Sequence of chain 1.M:
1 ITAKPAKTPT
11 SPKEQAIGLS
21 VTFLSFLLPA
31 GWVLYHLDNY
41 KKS

The protein below binds the small molecule below.
Small molecule (SMILES): CCCCCCCCCCO[C@@H]1O[C@H](CO)[C@@H](O[C@H]2O[C@H](CO)[C@@H](O)[C@H](O)[C@H]2O)[C@H](O)[C@H]1O

Sequence of chain 1.A:
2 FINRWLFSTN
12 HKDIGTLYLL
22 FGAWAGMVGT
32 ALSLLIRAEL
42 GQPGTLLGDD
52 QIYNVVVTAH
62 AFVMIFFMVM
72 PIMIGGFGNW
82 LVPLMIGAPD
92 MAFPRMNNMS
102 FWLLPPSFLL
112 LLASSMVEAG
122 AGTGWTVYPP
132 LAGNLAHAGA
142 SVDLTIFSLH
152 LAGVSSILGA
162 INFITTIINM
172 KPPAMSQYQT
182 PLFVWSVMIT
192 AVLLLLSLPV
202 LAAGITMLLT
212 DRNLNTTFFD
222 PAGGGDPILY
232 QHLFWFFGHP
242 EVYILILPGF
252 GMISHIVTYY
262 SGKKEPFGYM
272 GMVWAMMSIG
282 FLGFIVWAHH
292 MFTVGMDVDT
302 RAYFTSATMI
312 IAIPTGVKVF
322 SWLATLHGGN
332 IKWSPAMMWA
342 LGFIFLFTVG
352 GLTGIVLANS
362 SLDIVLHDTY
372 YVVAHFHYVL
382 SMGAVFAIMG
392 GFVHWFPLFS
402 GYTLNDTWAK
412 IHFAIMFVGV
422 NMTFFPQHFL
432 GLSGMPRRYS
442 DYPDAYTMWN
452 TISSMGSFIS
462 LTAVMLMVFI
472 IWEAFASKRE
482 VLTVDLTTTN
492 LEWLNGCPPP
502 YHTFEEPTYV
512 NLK

Sequence of chain 1.D:
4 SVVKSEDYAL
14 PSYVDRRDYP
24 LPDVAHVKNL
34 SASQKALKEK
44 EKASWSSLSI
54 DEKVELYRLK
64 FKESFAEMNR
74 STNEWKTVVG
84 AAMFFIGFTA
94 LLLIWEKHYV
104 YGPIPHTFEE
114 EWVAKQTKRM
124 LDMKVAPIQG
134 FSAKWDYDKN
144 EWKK

Binding-site contacts:
Ligand atom C9 contacts residue TYR35 of chain 1.M at 3.5 Å (hydrophobic).
Ligand atom C22 contacts residue GLY31 of chain 1.M at 4.0 Å.
Ligand atom C31 contacts residue TRP98 of chain 1.D at 3.5 Å (hydrophobic).
Ligand atom O6 contacts residue TYR35 of chain 1.M at 3.1 Å (h-bond).
Ligand atom C28 contacts residue LEU27 of chain 1.M at 4.0 Å (hydrophobic).
Ligand atom C22 contacts residue LEU27 of chain 1.M at 4.1 Å (hydrophobic).
Ligand atom C6 contacts residue TRP98 of chain 1.D at 4.2 Å (hydrophobic).
Ligand atom O16 contacts residue LEU28 of chain 1.M at 4.0 Å.
Ligand atom O1 contacts residue TYR35 of chain 1.M at 3.3 Å.
Ligand atom C22 contacts residue TRP98 of chain 1.D at 3.5 Å (hydrophobic).
Ligand atom C25 contacts residue TRP98 of chain 1.D at 3.6 Å (hydrophobic).
Ligand atom O49 contacts residue GLY31 of chain 1.M at 4.0 Å.
Ligand atom C11 contacts residue TYR35 of chain 1.M at 4.0 Å (hydrophobic).
Ligand atom O61 contacts residue TYR102 of chain 1.D at 3.8 Å.
Ligand atom O16 contacts residue GLY31 of chain 1.M at 3.8 Å.
Ligand atom C34 contacts residue PHE459 of chain 1.A at 4.0 Å (hydrophobic).
Ligand atom C28 contacts residue TRP98 of chain 1.D at 4.1 Å (hydrophobic).
Ligand atom O55 contacts residue TRP32 of chain 1.M at 3.2 Å.
Ligand atom C40 contacts residue LEU462 of chain 1.A at 4.0 Å (hydrophobic).
Ligand atom C19 contacts residue LEU27 of chain 1.M at 3.9 Å (hydrophobic).
Ligand atom C37 contacts residue ALA30 of chain 1.M at 4.0 Å (hydrophobic).
Ligand atom C43 contacts residue LEU35 of chain 1.A at 4.2 Å (hydrophobic).
Ligand atom O5 contacts residue TRP98 of chain 1.D at 3.4 Å.
Ligand atom O16 contacts residue TRP98 of chain 1.D at 3.9 Å.
Ligand atom C1 contacts residue GLY31 of chain 1.M at 3.7 Å.
Ligand atom C37 contacts residue LEU34 of chain 1.M at 4.2 Å (hydrophobic).
Ligand atom C57 contacts residue TYR35 of chain 1.M at 4.1 Å (hydrophobic).
Ligand atom C1 contacts residue LEU28 of chain 1.M at 3.9 Å (hydrophobic).
Ligand atom C43 contacts residue PHE37 of chain 1.L at 4.0 Å (hydrophobic).
Ligand atom C18 contacts residue LEU28 of chain 1.M at 3.9 Å (hydrophobic).
Ligand atom C40 contacts residue ALA30 of chain 1.M at 4.1 Å (hydrophobic).
Ligand atom C10 contacts residue TYR35 of chain 1.M at 3.7 Å (hydrophobic).
Ligand atom C18 contacts residue TRP98 of chain 1.D at 4.0 Å (hydrophobic).
Ligand atom O3 contacts residue HIS36 of chain 1.M at 3.3 Å.
Ligand atom C57 contacts residue TRP98 of chain 1.D at 3.6 Å (hydrophobic).
Ligand atom O49 contacts residue LEU28 of chain 1.M at 2.8 Å (h-bond).
Ligand atom C1 contacts residue TRP32 of chain 1.M at 3.5 Å (hydrophobic).
Ligand atom C43 contacts residue LEU34 of chain 1.M at 3.9 Å (hydrophobic).
Ligand atom O61 contacts residue TRP98 of chain 1.D at 2.9 Å (h-bond).
Ligand atom O49 contacts residue TRP32 of chain 1.M at 3.4 Å (h-bond).

Sequence of chain 1.L:
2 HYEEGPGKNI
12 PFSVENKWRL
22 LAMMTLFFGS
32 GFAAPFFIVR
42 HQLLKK